Sequence of chain 1.A:
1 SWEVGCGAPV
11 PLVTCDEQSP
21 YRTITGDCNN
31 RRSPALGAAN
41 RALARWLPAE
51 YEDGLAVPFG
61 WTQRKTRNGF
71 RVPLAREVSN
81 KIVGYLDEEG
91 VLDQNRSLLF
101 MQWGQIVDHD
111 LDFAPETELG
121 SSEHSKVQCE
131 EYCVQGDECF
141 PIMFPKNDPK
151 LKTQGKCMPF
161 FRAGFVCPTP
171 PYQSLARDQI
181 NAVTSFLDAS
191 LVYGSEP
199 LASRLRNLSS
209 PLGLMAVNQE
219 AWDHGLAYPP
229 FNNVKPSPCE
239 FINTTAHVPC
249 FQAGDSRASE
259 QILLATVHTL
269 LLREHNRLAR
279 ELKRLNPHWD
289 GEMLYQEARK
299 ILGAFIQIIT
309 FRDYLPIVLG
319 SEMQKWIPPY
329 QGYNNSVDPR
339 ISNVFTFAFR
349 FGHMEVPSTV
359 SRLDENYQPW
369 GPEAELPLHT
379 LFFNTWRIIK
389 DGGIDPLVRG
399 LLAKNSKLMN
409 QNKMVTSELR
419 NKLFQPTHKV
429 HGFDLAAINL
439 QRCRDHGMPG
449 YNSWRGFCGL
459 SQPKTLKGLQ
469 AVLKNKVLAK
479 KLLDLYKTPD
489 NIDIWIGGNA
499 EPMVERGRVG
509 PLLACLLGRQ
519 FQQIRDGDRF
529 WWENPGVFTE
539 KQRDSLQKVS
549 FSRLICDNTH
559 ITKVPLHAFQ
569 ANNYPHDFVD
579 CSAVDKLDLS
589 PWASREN

A protein and the small-molecule ligand that binds it are described below.
Small molecule (SMILES): CC(=O)N[C@@H]1[C@@H](O)[C@H](O)[C@@H](CO)O[C@H]1O

Binding-site contacts:
Ligand atom O7 contacts residue VAL215 of chain 1.A at 3.3 Å (h-bond).
Ligand atom C7 contacts residue VAL215 of chain 1.A at 4.4 Å (hydrophobic).
Ligand atom C8 contacts residue GLN217 of chain 1.A at 3.6 Å.
Ligand atom N2 contacts residue ASN205 of chain 1.A at 3.0 Å (h-bond).
Ligand atom O7 contacts residue GLN217 of chain 1.A at 3.2 Å (h-bond).
Ligand atom C3 contacts residue GLN217 of chain 1.A at 4.0 Å.
Ligand atom C7 contacts residue GLN217 of chain 1.A at 3.2 Å.
Ligand atom O3 contacts residue GLN217 of chain 1.A at 2.9 Å (h-bond).
Ligand atom C7 contacts residue ASN205 of chain 1.A at 3.5 Å.
Ligand atom O6 contacts residue LEU212 of chain 1.A at 4.3 Å.
Ligand atom C8 contacts residue VAL215 of chain 1.A at 4.4 Å (hydrophobic).
Ligand atom N2 contacts residue GLN217 of chain 1.A at 3.5 Å (h-bond).
Ligand atom O7 contacts residue ASN205 of chain 1.A at 3.4 Å (h-bond).
Ligand atom C4 contacts residue ASN205 of chain 1.A at 4.2 Å.
Ligand atom O6 contacts residue LEU210 of chain 1.A at 4.5 Å.
Ligand atom C1 contacts residue ASN205 of chain 1.A at 1.5 Å.
Ligand atom C5 contacts residue SER208 of chain 1.A at 3.3 Å.
Ligand atom O5 contacts residue ASN205 of chain 1.A at 2.3 Å (h-bond).
Ligand atom C1 contacts residue SER208 of chain 1.A at 3.3 Å.
Ligand atom C6 contacts residue SER208 of chain 1.A at 3.6 Å.
Ligand atom C5 contacts residue ASN205 of chain 1.A at 3.7 Å.
Ligand atom O5 contacts residue SER208 of chain 1.A at 2.8 Å (h-bond).
Ligand atom C2 contacts residue GLN217 of chain 1.A at 4.0 Å.
Ligand atom C2 contacts residue ASN205 of chain 1.A at 2.4 Å.
Ligand atom O7 contacts residue ALA214 of chain 1.A at 3.8 Å.
Ligand atom C3 contacts residue ASN205 of chain 1.A at 3.8 Å.